The protein below binds the small molecule below.
Small molecule (SMILES): CC(=O)N[C@@H]1[C@@H](O)[C@H](O)[C@@H](CO)O[C@H]1O

Binding-site contacts:
Ligand atom O5 contacts residue ASN72 of chain 1.A at 3.8 Å.
Ligand atom C1 contacts residue ASN72 of chain 1.A at 3.0 Å.
Ligand atom C2 contacts residue ASN72 of chain 1.A at 3.5 Å.
Ligand atom N2 contacts residue ASN72 of chain 1.A at 3.5 Å (h-bond).
Ligand atom C1 contacts residue THR74 of chain 1.A at 3.9 Å.
Ligand atom C8 contacts residue ASN72 of chain 1.A at 3.6 Å.
Ligand atom O7 contacts residue HIS71 of chain 1.A at 4.3 Å.
Ligand atom C8 contacts residue HIS71 of chain 1.A at 3.6 Å.
Ligand atom O7 contacts residue ASN72 of chain 1.A at 3.4 Å (h-bond).
Ligand atom C7 contacts residue ASN72 of chain 1.A at 3.5 Å.
Ligand atom C7 contacts residue HIS71 of chain 1.A at 4.3 Å.

Sequence of chain 1.A:
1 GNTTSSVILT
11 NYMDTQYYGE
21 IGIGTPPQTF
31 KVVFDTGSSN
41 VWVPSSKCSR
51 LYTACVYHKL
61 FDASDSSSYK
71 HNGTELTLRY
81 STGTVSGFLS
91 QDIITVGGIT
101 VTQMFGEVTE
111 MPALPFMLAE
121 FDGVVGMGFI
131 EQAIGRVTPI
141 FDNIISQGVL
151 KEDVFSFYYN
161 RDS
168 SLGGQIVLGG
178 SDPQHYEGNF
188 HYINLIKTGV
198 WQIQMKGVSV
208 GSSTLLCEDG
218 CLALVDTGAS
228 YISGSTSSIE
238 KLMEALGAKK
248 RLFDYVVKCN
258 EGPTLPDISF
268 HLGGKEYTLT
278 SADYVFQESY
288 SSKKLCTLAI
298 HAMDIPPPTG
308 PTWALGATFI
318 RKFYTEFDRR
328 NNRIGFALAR